The small molecule below binds the protein below.
Small molecule (SMILES): CC(C)=CCC/C(C)=C/CC/C(C)=C/CO[P](=O)(O)OP(=O)(O)O

Binding-site contacts:
Ligand atom C1 contacts residue HIS248 of chain 1.B at 3.6 Å.
Ligand atom C7 contacts residue VAL2 of chain 1.C at 3.8 Å (hydrophobic).
Ligand atom PA contacts residue LYS164 of chain 1.A at 3.8 Å.
Ligand atom C14 contacts residue TRP102 of chain 1.B at 3.7 Å (hydrophobic).
Ligand atom C4 contacts residue VAL2 of chain 1.C at 3.6 Å (hydrophobic).
Ligand atom O2B contacts residue TYR300 of chain 1.B at 3.8 Å.
Ligand atom C8 contacts residue VAL2 of chain 1.C at 3.8 Å (hydrophobic).
Ligand atom PA contacts residue CYS1 of chain 1.C at 3.6 Å.
Ligand atom O1A contacts residue LYS164 of chain 1.A at 3.5 Å (salt-bridge).
Ligand atom C3 contacts residue VAL2 of chain 1.C at 3.5 Å (hydrophobic).
Ligand atom C15 contacts residue TYR205 of chain 1.B at 3.8 Å (hydrophobic).
Ligand atom O3A contacts residue TYR300 of chain 1.B at 3.5 Å (h-bond).
Ligand atom O1 contacts residue CYS1 of chain 1.C at 3.6 Å.
Ligand atom C12 contacts residue CYS254 of chain 1.B at 3.6 Å (hydrophobic).
Ligand atom PB contacts residue TYR300 of chain 1.B at 3.5 Å.
Ligand atom C2 contacts residue HIS248 of chain 1.B at 3.4 Å.
Ligand atom C14 contacts residue ARG202 of chain 1.B at 3.8 Å.
Ligand atom O1B contacts residue LYS294 of chain 1.B at 2.7 Å (salt-bridge).
Ligand atom O2B contacts residue HIS248 of chain 1.B at 2.8 Å (h-bond).
Ligand atom C6 contacts residue VAL2 of chain 1.C at 3.5 Å (hydrophobic).
Ligand atom C5 contacts residue TYR251 of chain 1.B at 3.8 Å (hydrophobic).
Ligand atom O3A contacts residue CYS1 of chain 1.C at 3.3 Å (h-bond).
Ligand atom C4 contacts residue TYR200 of chain 1.A at 3.8 Å (hydrophobic).
Ligand atom O2A contacts residue LYS164 of chain 1.A at 2.9 Å (salt-bridge).
Ligand atom C10 contacts residue VAL2 of chain 1.C at 3.4 Å (hydrophobic).
Ligand atom C4 contacts residue TYR251 of chain 1.B at 3.9 Å (hydrophobic).
Ligand atom O1A contacts residue LYS294 of chain 1.B at 3.5 Å (salt-bridge).
Ligand atom C5 contacts residue VAL2 of chain 1.C at 3.8 Å (hydrophobic).
Ligand atom C8 contacts residue GLY250 of chain 1.B at 3.4 Å.
Ligand atom O3B contacts residue TYR300 of chain 1.B at 2.5 Å (h-bond).
Ligand atom C9 contacts residue GLY250 of chain 1.B at 3.5 Å.
Ligand atom C10 contacts residue TYR361 of chain 1.B at 3.6 Å (hydrophobic).
Ligand atom C12 contacts residue TRP303 of chain 1.B at 3.7 Å (hydrophobic).
Ligand atom C5 contacts residue TYR166 of chain 1.A at 3.4 Å (hydrophobic).
Ligand atom O1A contacts residue ARG291 of chain 1.B at 2.8 Å (salt-bridge).
Ligand atom C7 contacts residue GLY250 of chain 1.B at 3.7 Å.
Ligand atom O2B contacts residue ARG291 of chain 1.B at 2.8 Å (salt-bridge).
Ligand atom C14 contacts residue PHE3 of chain 1.C at 3.3 Å (hydrophobic).
Ligand atom C10 contacts residue TRP303 of chain 1.B at 3.6 Å (hydrophobic).
Ligand atom O2A contacts residue CYS1 of chain 1.C at 2.9 Å (h-bond).

Sequence of chain 1.C:
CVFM

Sequence of chain 1.A:
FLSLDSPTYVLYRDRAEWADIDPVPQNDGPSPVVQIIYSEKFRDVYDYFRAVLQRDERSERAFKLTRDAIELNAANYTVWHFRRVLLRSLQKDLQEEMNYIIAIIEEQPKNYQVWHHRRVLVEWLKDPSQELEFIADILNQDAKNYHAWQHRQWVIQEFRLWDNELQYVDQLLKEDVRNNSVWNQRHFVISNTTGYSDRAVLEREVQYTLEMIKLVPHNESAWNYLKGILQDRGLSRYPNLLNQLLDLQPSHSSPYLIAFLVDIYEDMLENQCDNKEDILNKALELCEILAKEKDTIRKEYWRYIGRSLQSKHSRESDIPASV

Sequence of chain 1.B:
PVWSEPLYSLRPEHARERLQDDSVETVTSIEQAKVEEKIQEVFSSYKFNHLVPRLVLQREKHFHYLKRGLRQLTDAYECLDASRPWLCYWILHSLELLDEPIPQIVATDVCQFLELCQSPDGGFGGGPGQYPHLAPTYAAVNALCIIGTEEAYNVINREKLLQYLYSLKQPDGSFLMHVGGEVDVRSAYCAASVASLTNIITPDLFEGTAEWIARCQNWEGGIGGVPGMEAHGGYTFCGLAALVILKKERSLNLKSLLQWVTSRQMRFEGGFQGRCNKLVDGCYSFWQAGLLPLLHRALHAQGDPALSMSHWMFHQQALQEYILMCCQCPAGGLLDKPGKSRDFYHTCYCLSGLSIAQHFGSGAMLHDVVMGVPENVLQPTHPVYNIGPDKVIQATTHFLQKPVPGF